Sequence of chain 1.B:
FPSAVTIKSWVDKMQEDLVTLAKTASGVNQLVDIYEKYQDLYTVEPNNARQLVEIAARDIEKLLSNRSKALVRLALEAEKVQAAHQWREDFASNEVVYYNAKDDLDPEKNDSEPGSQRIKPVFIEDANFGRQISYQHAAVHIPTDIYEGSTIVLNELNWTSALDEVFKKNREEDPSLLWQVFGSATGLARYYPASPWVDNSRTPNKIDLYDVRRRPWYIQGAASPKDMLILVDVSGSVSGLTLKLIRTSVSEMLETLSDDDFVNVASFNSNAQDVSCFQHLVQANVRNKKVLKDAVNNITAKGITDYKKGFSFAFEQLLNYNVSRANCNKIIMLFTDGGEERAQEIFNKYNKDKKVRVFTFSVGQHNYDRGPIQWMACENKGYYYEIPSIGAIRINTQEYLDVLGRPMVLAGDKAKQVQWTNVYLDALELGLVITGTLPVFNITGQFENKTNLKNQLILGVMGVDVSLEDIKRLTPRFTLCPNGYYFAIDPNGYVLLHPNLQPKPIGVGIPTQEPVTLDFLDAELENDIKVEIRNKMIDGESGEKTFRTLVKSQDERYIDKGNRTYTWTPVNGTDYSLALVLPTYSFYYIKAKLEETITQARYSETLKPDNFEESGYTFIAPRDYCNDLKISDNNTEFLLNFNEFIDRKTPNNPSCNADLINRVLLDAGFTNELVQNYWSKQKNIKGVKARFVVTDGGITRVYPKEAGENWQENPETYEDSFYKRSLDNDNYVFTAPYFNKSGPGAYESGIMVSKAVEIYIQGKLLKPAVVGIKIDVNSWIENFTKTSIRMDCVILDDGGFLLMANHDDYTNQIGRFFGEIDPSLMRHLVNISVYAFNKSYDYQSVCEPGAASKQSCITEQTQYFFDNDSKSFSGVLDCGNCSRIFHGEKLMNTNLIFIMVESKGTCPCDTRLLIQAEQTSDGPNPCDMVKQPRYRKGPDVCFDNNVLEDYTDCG

Binding-site contacts:
Ligand atom O5 contacts residue ARG114 of chain 1.B at 2.6 Å (salt-bridge).
Ligand atom C5 contacts residue ARG114 of chain 1.B at 3.4 Å.
Ligand atom C4 contacts residue ASN184 of chain 1.B at 4.2 Å.
Ligand atom O5 contacts residue ASN184 of chain 1.B at 2.4 Å (h-bond).
Ligand atom C8 contacts residue ASN184 of chain 1.B at 3.5 Å.
Ligand atom C1 contacts residue ASN184 of chain 1.B at 1.4 Å.
Ligand atom O7 contacts residue ASN184 of chain 1.B at 3.1 Å (h-bond).
Ligand atom N2 contacts residue ASN184 of chain 1.B at 2.9 Å (h-bond).
Ligand atom C6 contacts residue ASN184 of chain 1.B at 4.5 Å.
Ligand atom O7 contacts residue SER187 of chain 1.B at 4.0 Å.
Ligand atom C5 contacts residue ASN184 of chain 1.B at 3.7 Å.
Ligand atom O6 contacts residue GLU121 of chain 1.B at 4.3 Å.
Ligand atom O6 contacts residue ASN120 of chain 1.B at 3.2 Å.
Ligand atom C1 contacts residue HIS111 of chain 1.B at 4.5 Å.
Ligand atom C8 contacts residue VAL107 of chain 1.B at 3.7 Å (hydrophobic).
Ligand atom C7 contacts residue TRP185 of chain 1.B at 4.2 Å (hydrophobic).
Ligand atom C6 contacts residue ARG114 of chain 1.B at 3.6 Å.
Ligand atom C8 contacts residue TRP185 of chain 1.B at 3.7 Å (hydrophobic).
Ligand atom C7 contacts residue ASN184 of chain 1.B at 3.1 Å.
Ligand atom C1 contacts residue ARG114 of chain 1.B at 3.3 Å.
Ligand atom O6 contacts residue ARG114 of chain 1.B at 3.4 Å (salt-bridge).
Ligand atom O6 contacts residue ASN184 of chain 1.B at 3.8 Å.
Ligand atom C6 contacts residue ASN120 of chain 1.B at 3.8 Å.
Ligand atom C2 contacts residue ASN184 of chain 1.B at 2.5 Å.
Ligand atom C3 contacts residue ASN184 of chain 1.B at 3.8 Å.

The small molecule below binds the protein below.
Small molecule (SMILES): CC(=O)N[C@@H]1[C@@H](O)[C@H](O)[C@@H](CO)O[C@H]1O